Sequence of chain 1.A:
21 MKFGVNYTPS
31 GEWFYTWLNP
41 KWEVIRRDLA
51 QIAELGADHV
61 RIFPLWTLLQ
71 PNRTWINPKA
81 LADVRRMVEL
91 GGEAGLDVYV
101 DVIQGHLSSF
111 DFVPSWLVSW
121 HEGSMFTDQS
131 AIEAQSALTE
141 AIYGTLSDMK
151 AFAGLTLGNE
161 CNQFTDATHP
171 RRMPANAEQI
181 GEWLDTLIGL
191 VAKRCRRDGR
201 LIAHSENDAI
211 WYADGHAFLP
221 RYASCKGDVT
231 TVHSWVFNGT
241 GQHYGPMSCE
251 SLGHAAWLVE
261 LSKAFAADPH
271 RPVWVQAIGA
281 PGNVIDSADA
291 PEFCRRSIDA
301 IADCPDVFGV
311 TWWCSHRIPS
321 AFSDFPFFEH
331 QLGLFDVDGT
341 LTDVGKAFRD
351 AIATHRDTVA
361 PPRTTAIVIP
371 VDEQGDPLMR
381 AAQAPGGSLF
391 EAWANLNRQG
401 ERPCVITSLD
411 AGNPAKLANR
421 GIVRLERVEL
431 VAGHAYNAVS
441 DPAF

Binding-site contacts:
Ligand atom O5 contacts residue PHE237 of chain 1.B at 4.0 Å.
Ligand atom O4 contacts residue GLU160 of chain 1.B at 2.8 Å (salt-bridge).
Ligand atom O7 contacts residue ASP441 of chain 1.B at 4.3 Å.
Ligand atom C3 contacts residue SER109 of chain 1.B at 4.5 Å.
Ligand atom C7 contacts residue HIS106 of chain 1.B at 4.4 Å.
Ligand atom O6 contacts residue ASP208 of chain 1.B at 4.4 Å.
Ligand atom C5 contacts residue GLU160 of chain 1.B at 3.3 Å.
Ligand atom C5 contacts residue PHE237 of chain 1.B at 4.5 Å (hydrophobic).
Ligand atom C6 contacts residue TRP235 of chain 1.B at 3.4 Å (hydrophobic).
Ligand atom O3 contacts residue HIS106 of chain 1.B at 2.8 Å (h-bond).
Ligand atom N2 contacts residue HIS106 of chain 1.B at 3.7 Å.
Ligand atom O1 contacts residue VAL439 of chain 1.B at 3.2 Å.
Ligand atom C3 contacts residue GLU160 of chain 1.B at 3.8 Å.
Ligand atom O7 contacts residue VAL439 of chain 1.B at 3.8 Å.
Ligand atom C4 contacts residue GLU160 of chain 1.B at 3.5 Å.
Ligand atom C6 contacts residue GLU160 of chain 1.B at 3.6 Å.
Ligand atom O7 contacts residue SER440 of chain 1.B at 2.8 Å (h-bond).
Ligand atom O3 contacts residue SER109 of chain 1.B at 3.1 Å (h-bond).
Ligand atom O4 contacts residue HIS106 of chain 1.B at 4.4 Å.
Ligand atom C7 contacts residue SER440 of chain 1.B at 3.9 Å.
Ligand atom O6 contacts residue ASN207 of chain 1.B at 4.0 Å.
Ligand atom C8 contacts residue PHE444 of chain 1.B at 3.8 Å (hydrophobic).
Ligand atom O6 contacts residue GLU160 of chain 1.B at 4.1 Å.
Ligand atom C8 contacts residue VAL439 of chain 1.B at 4.2 Å (hydrophobic).
Ligand atom C8 contacts residue HIS106 of chain 1.B at 4.4 Å.
Ligand atom O3 contacts residue SER108 of chain 1.B at 4.0 Å.
Ligand atom O1 contacts residue SER440 of chain 1.B at 3.5 Å (h-bond).
Ligand atom C8 contacts residue TRP120 of chain 1.A at 3.4 Å (hydrophobic).
Ligand atom O1 contacts residue ALA438 of chain 1.B at 2.6 Å (h-bond).
Ligand atom C2 contacts residue SER440 of chain 1.B at 4.2 Å.
Ligand atom N2 contacts residue SER440 of chain 1.B at 4.5 Å.
Ligand atom O6 contacts residue TRP235 of chain 1.B at 3.4 Å.
Ligand atom C6 contacts residue PHE237 of chain 1.B at 4.0 Å (hydrophobic).
Ligand atom C2 contacts residue HIS106 of chain 1.B at 4.1 Å.
Ligand atom O7 contacts residue PHE444 of chain 1.B at 3.4 Å.
Ligand atom C7 contacts residue PHE444 of chain 1.B at 4.0 Å (hydrophobic).
Ligand atom C3 contacts residue HIS106 of chain 1.B at 3.3 Å.
Ligand atom C1 contacts residue SER440 of chain 1.B at 4.4 Å.
Ligand atom C1 contacts residue ALA438 of chain 1.B at 3.8 Å (hydrophobic).
Ligand atom C7 contacts residue VAL439 of chain 1.B at 4.2 Å (hydrophobic).

This protein binds this small molecule.
Small molecule (SMILES): CC(=O)N[C@@H]1[C@@H](O)[C@H](O)[C@@H](CO)O[C@H]1O

Sequence of chain 1.B:
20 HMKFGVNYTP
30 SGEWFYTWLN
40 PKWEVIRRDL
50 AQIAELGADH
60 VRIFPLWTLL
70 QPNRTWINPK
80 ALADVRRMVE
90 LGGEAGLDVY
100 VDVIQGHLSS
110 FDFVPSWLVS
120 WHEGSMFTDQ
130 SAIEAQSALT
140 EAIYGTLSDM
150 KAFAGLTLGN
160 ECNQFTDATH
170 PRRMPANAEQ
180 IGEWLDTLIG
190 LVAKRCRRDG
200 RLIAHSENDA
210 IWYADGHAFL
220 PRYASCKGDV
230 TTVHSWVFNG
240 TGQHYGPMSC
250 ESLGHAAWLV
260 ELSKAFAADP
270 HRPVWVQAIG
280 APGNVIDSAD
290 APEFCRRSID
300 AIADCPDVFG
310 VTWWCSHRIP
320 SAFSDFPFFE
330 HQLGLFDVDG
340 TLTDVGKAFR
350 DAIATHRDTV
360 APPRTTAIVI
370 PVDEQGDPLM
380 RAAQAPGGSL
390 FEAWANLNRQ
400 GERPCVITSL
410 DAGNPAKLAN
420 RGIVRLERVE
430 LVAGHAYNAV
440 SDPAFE